This small molecule binds to this protein.
Small molecule (SMILES): C[C@]12CC[C@H](O)CC1=CC[C@@H]1[C@@H]2CC[C@]2(C)C(c3cccnc3)=CC[C@@H]12

Sequence of chain 1.B:
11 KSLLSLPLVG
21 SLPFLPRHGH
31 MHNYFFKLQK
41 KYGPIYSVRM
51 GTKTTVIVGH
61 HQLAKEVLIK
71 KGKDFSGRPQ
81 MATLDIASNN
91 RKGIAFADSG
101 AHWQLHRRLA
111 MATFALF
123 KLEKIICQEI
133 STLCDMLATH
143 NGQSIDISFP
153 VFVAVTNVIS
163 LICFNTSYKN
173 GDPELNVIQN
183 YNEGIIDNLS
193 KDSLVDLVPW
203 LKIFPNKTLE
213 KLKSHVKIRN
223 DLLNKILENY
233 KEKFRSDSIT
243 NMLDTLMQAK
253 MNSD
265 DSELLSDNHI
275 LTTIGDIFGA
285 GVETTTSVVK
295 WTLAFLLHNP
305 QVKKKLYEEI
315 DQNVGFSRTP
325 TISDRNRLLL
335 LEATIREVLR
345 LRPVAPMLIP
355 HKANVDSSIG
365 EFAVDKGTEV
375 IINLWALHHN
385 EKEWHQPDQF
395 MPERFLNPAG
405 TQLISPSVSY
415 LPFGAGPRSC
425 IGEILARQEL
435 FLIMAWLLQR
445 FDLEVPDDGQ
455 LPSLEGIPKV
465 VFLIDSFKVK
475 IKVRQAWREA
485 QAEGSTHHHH

Binding-site contacts:
Ligand atom O3 contacts residue ASN184 of chain 1.B at 2.7 Å (h-bond).
Ligand atom C6 contacts residue GLY283 of chain 1.B at 4.1 Å.
Ligand atom C11 contacts residue VAL464 of chain 1.B at 4.1 Å (hydrophobic).
Ligand atom C1 contacts residue GLY283 of chain 1.B at 4.2 Å.
Ligand atom C6 contacts residue GLY279 of chain 1.B at 3.7 Å.
Ligand atom C14 contacts residue ALA284 of chain 1.B at 4.0 Å (hydrophobic).
Ligand atom C24 contacts residue VAL348 of chain 1.B at 4.1 Å (hydrophobic).
Ligand atom C12 contacts residue VAL465 of chain 1.B at 4.1 Å (hydrophobic).
Ligand atom C16 contacts residue ALA284 of chain 1.B at 3.8 Å (hydrophobic).
Ligand atom O3 contacts residue TYR183 of chain 1.B at 3.6 Å.
Ligand atom C23 contacts residue VAL348 of chain 1.B at 3.9 Å (hydrophobic).
Ligand atom C18 contacts residue VAL464 of chain 1.B at 3.7 Å (hydrophobic).
Ligand atom C15 contacts residue ALA95 of chain 1.B at 3.5 Å (hydrophobic).
Ligand atom C21 contacts residue HEM1 of chain 1.E at 3.2 Å.
Ligand atom C4 contacts residue ARG221 of chain 1.B at 4.1 Å.
Ligand atom C1 contacts residue GLU287 of chain 1.B at 4.0 Å.
Ligand atom C3 contacts residue ILE187 of chain 1.B at 4.2 Å (hydrophobic).
Ligand atom C15 contacts residue ASP280 of chain 1.B at 4.1 Å.
Ligand atom C23 contacts residue HEM1 of chain 1.E at 3.2 Å.
Ligand atom C4 contacts residue ILE187 of chain 1.B at 4.0 Å (hydrophobic).
Ligand atom C2 contacts residue ILE188 of chain 1.B at 4.1 Å (hydrophobic).
Ligand atom O3 contacts residue ILE187 of chain 1.B at 3.3 Å.
Ligand atom C15 contacts residue ALA284 of chain 1.B at 4.1 Å (hydrophobic).
Ligand atom C3 contacts residue ASN184 of chain 1.B at 3.4 Å.
Ligand atom C9 contacts residue GLY283 of chain 1.B at 4.1 Å.
Ligand atom C19 contacts residue LEU191 of chain 1.B at 3.9 Å (hydrophobic).
Ligand atom C23 contacts residue THR288 of chain 1.B at 3.8 Å.
Ligand atom C21 contacts residue ALA284 of chain 1.B at 3.8 Å (hydrophobic).
Ligand atom C21 contacts residue THR288 of chain 1.B at 3.9 Å.
Ligand atom C16 contacts residue ALA95 of chain 1.B at 3.7 Å (hydrophobic).
Ligand atom N22 contacts residue HEM1 of chain 1.E at 2.4 Å.
Ligand atom C2 contacts residue ASN184 of chain 1.B at 3.8 Å.
Ligand atom C16 contacts residue HEM1 of chain 1.E at 4.2 Å.
Ligand atom C9 contacts residue ALA284 of chain 1.B at 4.2 Å (hydrophobic).
Ligand atom N22 contacts residue THR288 of chain 1.B at 3.6 Å.
Ligand atom C18 contacts residue PHE96 of chain 1.B at 3.6 Å (hydrophobic).
Ligand atom C7 contacts residue ASP280 of chain 1.B at 3.9 Å.
Ligand atom C7 contacts residue GLY279 of chain 1.B at 4.0 Å.
Ligand atom C17 contacts residue ALA284 of chain 1.B at 3.9 Å (hydrophobic).
Ligand atom C19 contacts residue ILE187 of chain 1.B at 4.0 Å (hydrophobic).